Binding-site contacts:
Ligand atom C1 contacts residue ASN315 of chain 57.K at 1.4 Å.
Ligand atom C7 contacts residue ASN315 of chain 57.K at 3.3 Å.
Ligand atom O5 contacts residue VAL314 of chain 57.K at 3.8 Å.
Ligand atom N2 contacts residue ASN315 of chain 57.K at 2.8 Å (h-bond).
Ligand atom C8 contacts residue ILE281 of chain 57.K at 4.5 Å (hydrophobic).
Ligand atom C3 contacts residue ASN315 of chain 57.K at 3.8 Å.
Ligand atom C5 contacts residue ASN315 of chain 57.K at 3.7 Å.
Ligand atom C2 contacts residue ASN315 of chain 57.K at 2.5 Å.
Ligand atom C6 contacts residue ASN315 of chain 57.K at 4.5 Å.
Ligand atom O5 contacts residue ASN315 of chain 57.K at 2.4 Å (h-bond).
Ligand atom C1 contacts residue VAL314 of chain 57.K at 4.4 Å (hydrophobic).
Ligand atom O7 contacts residue ASN315 of chain 57.K at 4.2 Å.
Ligand atom O5 contacts residue THR313 of chain 57.K at 4.3 Å.
Ligand atom C6 contacts residue THR313 of chain 57.K at 4.5 Å.
Ligand atom C8 contacts residue ASN315 of chain 57.K at 3.5 Å.
Ligand atom C4 contacts residue ASN315 of chain 57.K at 4.3 Å.

A protein and the small-molecule ligand that binds it are described below.
Small molecule (SMILES): CC(=O)N[C@@H]1[C@@H](O)[C@H](O)[C@@H](CO)O[C@H]1O

Sequence of chain 57.K:
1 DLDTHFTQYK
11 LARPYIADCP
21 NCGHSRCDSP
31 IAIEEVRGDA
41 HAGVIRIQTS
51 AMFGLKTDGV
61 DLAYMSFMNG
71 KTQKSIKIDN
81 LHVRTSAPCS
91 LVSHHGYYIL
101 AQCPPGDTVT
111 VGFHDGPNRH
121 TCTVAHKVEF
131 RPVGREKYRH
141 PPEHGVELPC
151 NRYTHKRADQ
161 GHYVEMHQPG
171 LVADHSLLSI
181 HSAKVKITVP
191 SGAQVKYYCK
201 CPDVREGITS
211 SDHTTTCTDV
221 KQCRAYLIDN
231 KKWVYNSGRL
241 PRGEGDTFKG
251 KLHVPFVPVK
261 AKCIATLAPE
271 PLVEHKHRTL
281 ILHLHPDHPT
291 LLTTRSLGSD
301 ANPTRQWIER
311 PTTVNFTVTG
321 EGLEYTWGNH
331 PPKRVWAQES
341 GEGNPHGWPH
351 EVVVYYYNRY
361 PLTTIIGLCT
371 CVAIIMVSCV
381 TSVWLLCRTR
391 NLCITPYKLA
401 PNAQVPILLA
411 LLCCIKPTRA